Sequence of chain 1.B:
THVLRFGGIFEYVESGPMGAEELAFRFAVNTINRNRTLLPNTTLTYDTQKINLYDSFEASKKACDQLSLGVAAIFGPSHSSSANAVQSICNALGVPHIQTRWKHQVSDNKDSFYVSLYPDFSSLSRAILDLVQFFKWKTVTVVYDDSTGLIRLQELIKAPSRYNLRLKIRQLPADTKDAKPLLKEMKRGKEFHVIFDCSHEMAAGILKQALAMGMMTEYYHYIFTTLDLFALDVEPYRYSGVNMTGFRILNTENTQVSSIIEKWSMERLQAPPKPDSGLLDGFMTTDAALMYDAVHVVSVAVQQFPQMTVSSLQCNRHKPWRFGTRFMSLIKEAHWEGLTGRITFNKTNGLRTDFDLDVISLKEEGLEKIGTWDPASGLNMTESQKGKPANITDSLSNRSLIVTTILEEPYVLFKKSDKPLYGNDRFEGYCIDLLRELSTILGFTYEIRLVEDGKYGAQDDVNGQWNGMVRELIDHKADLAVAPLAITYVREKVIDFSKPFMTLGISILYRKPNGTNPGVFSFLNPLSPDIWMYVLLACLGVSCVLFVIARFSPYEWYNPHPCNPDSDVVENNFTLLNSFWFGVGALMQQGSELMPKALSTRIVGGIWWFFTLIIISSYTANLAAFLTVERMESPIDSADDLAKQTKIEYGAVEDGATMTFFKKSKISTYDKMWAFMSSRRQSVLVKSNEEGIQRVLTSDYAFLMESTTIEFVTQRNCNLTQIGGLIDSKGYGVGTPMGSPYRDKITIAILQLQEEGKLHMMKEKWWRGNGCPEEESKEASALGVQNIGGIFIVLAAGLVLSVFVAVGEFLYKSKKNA

A small-molecule ligand and the protein it binds are described below.
Small molecule (SMILES): CC(=O)N[C@H]1[C@H](O[C@H]2[C@H](O)[C@@H](NC(C)=O)CO[C@@H]2CO)O[C@H](CO)[C@@H](O)[C@@H]1O

Binding-site contacts:
Ligand atom N2 contacts residue ASN430 of chain 1.B at 3.5 Å (h-bond).
Ligand atom O3 contacts residue ASN430 of chain 1.B at 3.4 Å (h-bond).
Ligand atom O5 contacts residue ASN430 of chain 1.B at 2.4 Å (h-bond).
Ligand atom C1 contacts residue ASP426 of chain 1.B at 3.9 Å.
Ligand atom C5 contacts residue ASP426 of chain 1.B at 3.6 Å.
Ligand atom O5 contacts residue SER427 of chain 1.B at 3.7 Å.
Ligand atom O7 contacts residue ASN430 of chain 1.B at 4.0 Å.
Ligand atom O5 contacts residue ASP426 of chain 1.B at 3.7 Å.
Ligand atom C7 contacts residue ASP426 of chain 1.B at 4.4 Å.
Ligand atom C5 contacts residue SER427 of chain 1.B at 4.1 Å.
Ligand atom C8 contacts residue ASP426 of chain 1.B at 4.2 Å.
Ligand atom C4 contacts residue ASN430 of chain 1.B at 4.1 Å.
Ligand atom N2 contacts residue ASP426 of chain 1.B at 4.2 Å.
Ligand atom C6 contacts residue ASP426 of chain 1.B at 3.9 Å.
Ligand atom C5 contacts residue ASN430 of chain 1.B at 3.7 Å.
Ligand atom O3 contacts residue ASP426 of chain 1.B at 4.0 Å.
Ligand atom O3 contacts residue SER429 of chain 1.B at 3.8 Å.
Ligand atom C3 contacts residue ASN430 of chain 1.B at 3.4 Å.
Ligand atom C7 contacts residue ASN430 of chain 1.B at 4.1 Å.
Ligand atom C1 contacts residue ASN430 of chain 1.B at 1.4 Å.
Ligand atom C8 contacts residue ALA422 of chain 1.B at 4.4 Å (hydrophobic).
Ligand atom O6 contacts residue SER427 of chain 1.B at 3.5 Å (h-bond).
Ligand atom C2 contacts residue ASN430 of chain 1.B at 2.4 Å.
Ligand atom O5 contacts residue SER429 of chain 1.B at 4.5 Å.
Ligand atom C6 contacts residue SER427 of chain 1.B at 3.3 Å.